Sequence of chain 3.A:
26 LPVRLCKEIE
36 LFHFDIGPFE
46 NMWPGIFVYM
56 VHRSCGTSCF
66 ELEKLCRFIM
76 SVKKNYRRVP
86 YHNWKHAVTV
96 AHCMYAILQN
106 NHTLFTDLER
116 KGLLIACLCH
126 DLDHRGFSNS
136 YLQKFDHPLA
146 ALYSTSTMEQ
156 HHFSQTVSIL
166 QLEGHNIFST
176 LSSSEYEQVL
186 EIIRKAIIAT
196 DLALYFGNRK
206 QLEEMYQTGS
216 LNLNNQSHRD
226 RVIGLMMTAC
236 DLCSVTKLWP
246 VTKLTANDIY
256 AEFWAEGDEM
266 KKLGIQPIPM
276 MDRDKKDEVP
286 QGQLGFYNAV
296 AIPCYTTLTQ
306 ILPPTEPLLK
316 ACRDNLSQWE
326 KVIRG

Binding-site contacts:
Ligand atom C14 contacts residue PHE258 of chain 3.A at 3.3 Å (hydrophobic).
Ligand atom C05 contacts residue TYR255 of chain 3.A at 3.7 Å (hydrophobic).
Ligand atom C19 contacts residue ILE254 of chain 3.A at 3.6 Å (hydrophobic).
Ligand atom C05 contacts residue MET275 of chain 3.A at 3.8 Å (hydrophobic).
Ligand atom C07 contacts residue GLU283 of chain 3.A at 3.6 Å.
Ligand atom C25 contacts residue HIS87 of chain 3.A at 3.7 Å.
Ligand atom C08 contacts residue PRO274 of chain 3.A at 3.6 Å (hydrophobic).
Ligand atom C03 contacts residue MET275 of chain 3.A at 3.8 Å (hydrophobic).
Ligand atom C02 contacts residue GLY287 of chain 3.A at 3.4 Å.
Ligand atom C29 contacts residue PHE291 of chain 3.A at 3.6 Å (hydrophobic).
Ligand atom N11 contacts residue GLY287 of chain 3.A at 3.5 Å.
Ligand atom C08 contacts residue GLU283 of chain 3.A at 3.6 Å.
Ligand atom C07 contacts residue LYS280 of chain 3.A at 3.6 Å.
Ligand atom C20 contacts residue VAL240 of chain 3.A at 3.6 Å (hydrophobic).
Ligand atom C19 contacts residue GLN288 of chain 3.A at 3.7 Å.
Ligand atom C05 contacts residue GLY287 of chain 3.A at 3.8 Å.
Ligand atom O01 contacts residue PHE291 of chain 3.A at 3.9 Å.
Ligand atom O01 contacts residue GLY287 of chain 3.A at 3.0 Å (h-bond).
Ligand atom N18 contacts residue ILE254 of chain 3.A at 3.6 Å.
Ligand atom C09 contacts residue MET275 of chain 3.A at 3.7 Å (hydrophobic).
Ligand atom C30 contacts residue PHE291 of chain 3.A at 3.4 Å (hydrophobic).
Ligand atom C20 contacts residue SER239 of chain 3.A at 3.3 Å.
Ligand atom N04 contacts residue TYR255 of chain 3.A at 2.8 Å (h-bond).
Ligand atom C03 contacts residue GLY287 of chain 3.A at 3.6 Å.
Ligand atom C10 contacts residue MET275 of chain 3.A at 3.7 Å (hydrophobic).
Ligand atom C15 contacts residue PHE258 of chain 3.A at 3.8 Å (hydrophobic).
Ligand atom C07 contacts residue PRO274 of chain 3.A at 3.7 Å (hydrophobic).
Ligand atom C10 contacts residue GLY287 of chain 3.A at 3.7 Å.
Ligand atom C07 contacts residue VAL284 of chain 3.A at 3.8 Å (hydrophobic).
Ligand atom C03 contacts residue TYR255 of chain 3.A at 3.8 Å (hydrophobic).
Ligand atom N18 contacts residue GLN288 of chain 3.A at 3.4 Å (h-bond).
Ligand atom C13 contacts residue TYR255 of chain 3.A at 3.2 Å (hydrophobic).
Ligand atom N04 contacts residue GLY287 of chain 3.A at 3.8 Å.
Ligand atom C17 contacts residue ILE254 of chain 3.A at 3.7 Å (hydrophobic).
Ligand atom O16 contacts residue ILE254 of chain 3.A at 3.4 Å.
Ligand atom C06 contacts residue VAL284 of chain 3.A at 3.7 Å (hydrophobic).
Ligand atom C13 contacts residue MET275 of chain 3.A at 3.6 Å (hydrophobic).
Ligand atom C14 contacts residue TYR255 of chain 3.A at 3.8 Å (hydrophobic).
Ligand atom C20 contacts residue ILE254 of chain 3.A at 3.8 Å (hydrophobic).
Ligand atom C14 contacts residue GLN288 of chain 3.A at 3.8 Å.

The protein below binds the small molecule below.
Small molecule (SMILES): O=C(c1ccc(Oc2ncccc2C2CCOCC2)cc1)c1nc2ccccc2[nH]1